Sequence of chain 12.A:
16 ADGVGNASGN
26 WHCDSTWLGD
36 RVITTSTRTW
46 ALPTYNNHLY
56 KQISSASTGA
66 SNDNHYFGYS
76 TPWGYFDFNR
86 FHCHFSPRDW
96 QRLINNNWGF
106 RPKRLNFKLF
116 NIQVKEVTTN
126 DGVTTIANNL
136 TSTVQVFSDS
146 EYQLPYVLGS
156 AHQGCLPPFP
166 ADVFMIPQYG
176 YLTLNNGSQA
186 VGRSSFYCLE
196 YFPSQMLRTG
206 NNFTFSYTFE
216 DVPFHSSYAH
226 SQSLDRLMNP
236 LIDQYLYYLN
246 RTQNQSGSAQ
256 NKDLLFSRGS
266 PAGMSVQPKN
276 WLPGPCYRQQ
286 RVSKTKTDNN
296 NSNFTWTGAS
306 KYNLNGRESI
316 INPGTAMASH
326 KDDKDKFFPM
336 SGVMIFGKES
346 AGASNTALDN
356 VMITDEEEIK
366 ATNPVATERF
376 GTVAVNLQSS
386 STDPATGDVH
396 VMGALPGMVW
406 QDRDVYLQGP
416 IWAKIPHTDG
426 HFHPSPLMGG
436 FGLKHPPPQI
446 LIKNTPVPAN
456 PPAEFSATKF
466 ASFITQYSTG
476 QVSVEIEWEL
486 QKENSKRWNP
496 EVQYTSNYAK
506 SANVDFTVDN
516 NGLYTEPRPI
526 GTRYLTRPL

Binding-site contacts:
Ligand atom C5 contacts residue PRO218 of chain 12.A at 4.0 Å (hydrophobic).
Ligand atom N6 contacts residue HIS428 of chain 12.A at 4.0 Å.
Ligand atom C6 contacts residue PRO218 of chain 12.A at 4.2 Å (hydrophobic).
Ligand atom O3' contacts residue GLY437 of chain 12.A at 3.9 Å.
Ligand atom C6 contacts residue HIS428 of chain 12.A at 4.2 Å.
Ligand atom C6 contacts residue SER430 of chain 12.A at 4.2 Å.
Ligand atom O3' contacts residue GLU215 of chain 12.A at 3.5 Å (salt-bridge).
Ligand atom N1 contacts residue HIS428 of chain 12.A at 3.3 Å.
Ligand atom C3' contacts residue GLY437 of chain 12.A at 3.9 Å.
Ligand atom C2' contacts residue GLY437 of chain 12.A at 2.8 Å.
Ligand atom N7 contacts residue PRO429 of chain 12.A at 4.3 Å.
Ligand atom N9 contacts residue VAL217 of chain 12.A at 4.4 Å.
Ligand atom O3' contacts residue ILE420 of chain 12.A at 4.2 Å.
Ligand atom N9 contacts residue PRO429 of chain 12.A at 4.3 Å.
Ligand atom C2' contacts residue ASP216 of chain 12.A at 4.3 Å.
Ligand atom N6 contacts residue SER430 of chain 12.A at 3.7 Å.
Ligand atom O3P contacts residue LYS439 of chain 12.A at 2.9 Å.
Ligand atom N9 contacts residue PRO218 of chain 12.A at 4.2 Å.
Ligand atom O1P contacts residue LYS439 of chain 12.A at 2.6 Å.
Ligand atom C3' contacts residue GLU215 of chain 12.A at 3.3 Å.
Ligand atom P contacts residue HIS426 of chain 12.A at 3.9 Å.
Ligand atom N3 contacts residue PRO429 of chain 12.A at 4.4 Å.
Ligand atom C8 contacts residue PRO218 of chain 12.A at 4.2 Å (hydrophobic).
Ligand atom C8 contacts residue GLY437 of chain 12.A at 2.8 Å.
Ligand atom N7 contacts residue VAL217 of chain 12.A at 3.7 Å.
Ligand atom O5' contacts residue LYS439 of chain 12.A at 3.8 Å.
Ligand atom C2 contacts residue HIS428 of chain 12.A at 3.8 Å.
Ligand atom N7 contacts residue GLY437 of chain 12.A at 3.5 Å (h-bond).
Ligand atom C1' contacts residue GLY437 of chain 12.A at 3.3 Å.
Ligand atom C8 contacts residue PRO429 of chain 12.A at 4.3 Å (hydrophobic).
Ligand atom O3' contacts residue LYS439 of chain 12.A at 3.5 Å.
Ligand atom C2' contacts residue GLU215 of chain 12.A at 3.6 Å.
Ligand atom C4 contacts residue PRO218 of chain 12.A at 4.1 Å (hydrophobic).
Ligand atom P contacts residue LYS439 of chain 12.A at 3.3 Å.
Ligand atom O2P contacts residue HIS426 of chain 12.A at 3.6 Å.
Ligand atom N7 contacts residue PRO218 of chain 12.A at 4.0 Å.
Ligand atom C8 contacts residue VAL217 of chain 12.A at 3.5 Å (hydrophobic).
Ligand atom N9 contacts residue GLY437 of chain 12.A at 3.3 Å (h-bond).
Ligand atom O1P contacts residue HIS426 of chain 12.A at 2.7 Å (h-bond).
Ligand atom N6 contacts residue ASP407 of chain 12.A at 3.6 Å (salt-bridge).

A protein and the small-molecule ligand that binds it are described below.
Small molecule (SMILES): Nc1ncnc2c1ncn2[C@@H]1C[C@@H](O)[C@@H](COP(=O)(O)O)O1